Sequence of chain 3.A:
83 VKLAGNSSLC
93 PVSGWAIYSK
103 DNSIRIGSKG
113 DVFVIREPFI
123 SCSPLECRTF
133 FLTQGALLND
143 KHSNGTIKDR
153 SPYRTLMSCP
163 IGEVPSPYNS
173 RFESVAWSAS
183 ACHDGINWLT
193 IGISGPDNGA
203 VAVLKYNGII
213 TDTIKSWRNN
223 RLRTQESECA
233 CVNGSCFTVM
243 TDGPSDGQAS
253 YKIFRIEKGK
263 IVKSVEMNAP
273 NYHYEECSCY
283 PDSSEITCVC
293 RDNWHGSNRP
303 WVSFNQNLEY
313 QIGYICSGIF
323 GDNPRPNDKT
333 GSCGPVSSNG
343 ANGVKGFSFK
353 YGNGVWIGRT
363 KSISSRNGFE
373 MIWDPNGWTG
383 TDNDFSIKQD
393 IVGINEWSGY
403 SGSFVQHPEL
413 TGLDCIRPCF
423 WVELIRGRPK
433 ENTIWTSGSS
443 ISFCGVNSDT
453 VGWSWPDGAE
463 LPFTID

This protein binds this small molecule.
Small molecule (SMILES): CC(=O)N[C@@H]1[C@@H](O)[C@H](O)[C@@H](CO)O[C@H]1O

Binding-site contacts:
Ligand atom C5 contacts residue ASN88 of chain 3.A at 3.5 Å.
Ligand atom O5 contacts residue ALA86 of chain 3.A at 4.2 Å.
Ligand atom C2 contacts residue ASN88 of chain 3.A at 1.5 Å.
Ligand atom C1 contacts residue ALA86 of chain 3.A at 4.3 Å (hydrophobic).
Ligand atom C3 contacts residue ASN88 of chain 3.A at 2.9 Å.
Ligand atom O7 contacts residue ASN88 of chain 3.A at 3.5 Å (h-bond).
Ligand atom N2 contacts residue ASN88 of chain 3.A at 2.2 Å (h-bond).
Ligand atom C1 contacts residue ASN88 of chain 3.A at 1.4 Å.
Ligand atom C4 contacts residue ASN88 of chain 3.A at 3.7 Å.
Ligand atom C8 contacts residue ASN88 of chain 3.A at 4.0 Å.
Ligand atom C8 contacts residue SER89 of chain 3.A at 4.0 Å.
Ligand atom O5 contacts residue ASN88 of chain 3.A at 2.3 Å (h-bond).
Ligand atom O3 contacts residue ASN88 of chain 3.A at 3.7 Å.
Ligand atom C7 contacts residue ASN88 of chain 3.A at 3.1 Å.